Sequence of chain 13.C:
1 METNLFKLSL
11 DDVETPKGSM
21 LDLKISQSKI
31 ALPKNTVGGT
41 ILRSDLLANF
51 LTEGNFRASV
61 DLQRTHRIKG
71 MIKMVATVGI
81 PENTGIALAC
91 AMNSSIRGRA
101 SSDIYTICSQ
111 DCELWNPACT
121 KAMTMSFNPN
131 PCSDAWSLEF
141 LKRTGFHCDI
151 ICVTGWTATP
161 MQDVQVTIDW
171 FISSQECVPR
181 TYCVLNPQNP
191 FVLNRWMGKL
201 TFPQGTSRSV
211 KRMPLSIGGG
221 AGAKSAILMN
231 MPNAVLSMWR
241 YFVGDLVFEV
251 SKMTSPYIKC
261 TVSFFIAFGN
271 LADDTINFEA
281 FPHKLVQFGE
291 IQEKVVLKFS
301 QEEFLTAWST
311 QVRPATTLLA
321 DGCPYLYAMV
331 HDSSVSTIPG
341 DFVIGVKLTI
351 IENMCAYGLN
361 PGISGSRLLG

Binding-site contacts:
Ligand atom OP2 contacts residue LYS7 of chain 13.C at 2.6 Å (salt-bridge).
Ligand atom C6 contacts residue ILE350 of chain 44.C at 3.8 Å (hydrophobic).
Ligand atom P contacts residue THR3 of chain 13.C at 3.9 Å.
Ligand atom OP1 contacts residue THR3 of chain 13.C at 2.9 Å (h-bond).
Ligand atom OP1 contacts residue THR124 of chain 44.C at 4.0 Å.
Ligand atom OP1 contacts residue ASN4 of chain 13.C at 3.5 Å.
Ligand atom O2' contacts residue MET1 of chain 13.C at 3.2 Å (h-bond).
Ligand atom C4' contacts residue GLU2 of chain 13.C at 3.5 Å.
Ligand atom N3 contacts residue VAL192 of chain 44.C at 3.4 Å.
Ligand atom N7 contacts residue ILE350 of chain 44.C at 3.8 Å.
Ligand atom C1' contacts residue PRO190 of chain 44.C at 3.9 Å (hydrophobic).
Ligand atom O3' contacts residue THR3 of chain 13.C at 3.8 Å.
Ligand atom C4' contacts residue THR124 of chain 44.C at 3.6 Å.
Ligand atom O4' contacts residue PRO190 of chain 44.C at 3.2 Å.
Ligand atom O2' contacts residue ARG180 of chain 44.C at 3.9 Å.
Ligand atom OP1 contacts residue SER126 of chain 44.C at 2.8 Å (h-bond).
Ligand atom C5 contacts residue ILE350 of chain 44.C at 3.6 Å (hydrophobic).
Ligand atom N3 contacts residue ARG180 of chain 44.C at 4.0 Å.
Ligand atom O2' contacts residue SER126 of chain 44.C at 3.6 Å (h-bond).
Ligand atom N6 contacts residue THR349 of chain 44.C at 3.9 Å.
Ligand atom O4' contacts residue ARG180 of chain 44.C at 4.0 Å.
Ligand atom OP1 contacts residue LYS7 of chain 13.C at 3.4 Å (salt-bridge).
Ligand atom C5' contacts residue SER126 of chain 44.C at 3.9 Å.
Ligand atom OP1 contacts residue THR124 of chain 44.C at 3.8 Å.
Ligand atom C5' contacts residue GLU2 of chain 13.C at 3.2 Å.
Ligand atom O4' contacts residue MET1 of chain 13.C at 3.7 Å.
Ligand atom C2 contacts residue ARG180 of chain 44.C at 3.6 Å.
Ligand atom P contacts residue SER126 of chain 44.C at 3.7 Å.
Ligand atom C1' contacts residue ARG180 of chain 44.C at 3.7 Å.
Ligand atom C4 contacts residue VAL192 of chain 44.C at 3.9 Å (hydrophobic).
Ligand atom O3' contacts residue GLU2 of chain 13.C at 3.6 Å.
Ligand atom O3' contacts residue SER126 of chain 44.C at 3.3 Å.
Ligand atom O2' contacts residue MET125 of chain 44.C at 3.6 Å.
Ligand atom C2 contacts residue VAL192 of chain 44.C at 3.7 Å (hydrophobic).
Ligand atom O5' contacts residue LYS7 of chain 13.C at 3.4 Å (salt-bridge).
Ligand atom C5' contacts residue THR124 of chain 44.C at 3.5 Å.
Ligand atom N6 contacts residue ILE350 of chain 44.C at 4.0 Å.
Ligand atom P contacts residue LYS7 of chain 13.C at 3.2 Å.
Ligand atom C4' contacts residue MET1 of chain 13.C at 3.9 Å (hydrophobic).
Ligand atom C4' contacts residue SER126 of chain 44.C at 3.4 Å.

Sequence of chain 44.C:
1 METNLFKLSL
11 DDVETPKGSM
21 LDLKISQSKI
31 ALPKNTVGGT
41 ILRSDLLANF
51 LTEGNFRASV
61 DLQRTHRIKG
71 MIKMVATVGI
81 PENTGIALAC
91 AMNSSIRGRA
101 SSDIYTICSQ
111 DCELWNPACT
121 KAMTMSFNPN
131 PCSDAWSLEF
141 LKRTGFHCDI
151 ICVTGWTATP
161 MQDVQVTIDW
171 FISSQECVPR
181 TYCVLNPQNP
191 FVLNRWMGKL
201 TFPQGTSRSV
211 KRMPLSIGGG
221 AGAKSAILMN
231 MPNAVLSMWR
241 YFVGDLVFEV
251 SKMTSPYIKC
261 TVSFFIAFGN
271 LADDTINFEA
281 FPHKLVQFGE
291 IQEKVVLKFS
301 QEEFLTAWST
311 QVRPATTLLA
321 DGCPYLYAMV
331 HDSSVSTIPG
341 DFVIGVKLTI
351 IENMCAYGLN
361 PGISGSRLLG

This protein binds this small molecule.
Small molecule (SMILES): Nc1ccn([C@@H]2O[C@H](CO[P](=O)(O)O[C@H]3[C@@H](O)[C@H](n4ccc(=O)[nH]c4=O)O[C@@H]3CO[P](=O)(O)O[C@H]3[C@@H](O)[C@H](n4ccc(N)nc4=O)O[C@@H]3CO[P](=O)(O)O[C@H]3[C@@H](O)[C@H](n4ccc(=O)[nH]c4=O)O[C@@H]3CO[P](=O)(O)O[C@H]3[C@@H](O)[C@H](n4cnc5c(=O)nc(N)[nH]c54)O[C@@H]3CO[P](=O)(O)O[C@H]3[C@@H](O)[C@H](n4cnc5c(N)ncnc54)O[C@@H]3CO)[C@@H](O)[C@H]2O)c(=O)n1